Binding-site contacts:
Ligand atom O3 contacts residue TYR97 of chain 1.B at 2.2 Å (h-bond).
Ligand atom C6 contacts residue HIS30 of chain 1.B at 4.3 Å.
Ligand atom O6 contacts residue ILE104 of chain 1.A at 3.7 Å.
Ligand atom C3 contacts residue GLY93 of chain 1.B at 4.2 Å.
Ligand atom C6 contacts residue ILE104 of chain 1.A at 4.3 Å (hydrophobic).
Ligand atom O4 contacts residue GLY93 of chain 1.B at 3.1 Å (h-bond).
Ligand atom C1 contacts residue HIS30 of chain 1.B at 3.9 Å.
Ligand atom C3 contacts residue TYR97 of chain 1.B at 3.4 Å (hydrophobic).
Ligand atom C6 contacts residue ASP106 of chain 1.A at 4.2 Å.
Ligand atom O4 contacts residue ARG59 of chain 1.A at 3.8 Å.
Ligand atom O4 contacts residue TYR97 of chain 1.B at 3.5 Å (h-bond).
Ligand atom O2 contacts residue ASP106 of chain 1.A at 4.1 Å.
Ligand atom C3 contacts residue TYR92 of chain 1.B at 3.8 Å (hydrophobic).
Ligand atom O2 contacts residue TYR92 of chain 1.B at 3.3 Å (h-bond).
Ligand atom C2 contacts residue HIS30 of chain 1.B at 3.7 Å.
Ligand atom O3 contacts residue TRP118 of chain 1.A at 2.9 Å (h-bond).
Ligand atom C2 contacts residue GLY93 of chain 1.B at 3.9 Å.
Ligand atom C6 contacts residue ASP106 of chain 1.A at 4.4 Å.
Ligand atom C6 contacts residue TYR33 of chain 1.B at 3.5 Å (hydrophobic).
Ligand atom O2 contacts residue TRP118 of chain 1.A at 3.2 Å.
Ligand atom C4 contacts residue TYR97 of chain 1.B at 4.0 Å (hydrophobic).
Ligand atom C3 contacts residue TRP118 of chain 1.A at 3.7 Å (hydrophobic).
Ligand atom O3 contacts residue TYR92 of chain 1.B at 3.4 Å (h-bond).
Ligand atom O2 contacts residue HIS30 of chain 1.B at 3.1 Å (h-bond).
Ligand atom C2 contacts residue TYR92 of chain 1.B at 3.4 Å (hydrophobic).
Ligand atom O6 contacts residue TYR33 of chain 1.B at 3.3 Å (h-bond).
Ligand atom C3 contacts residue GLY93 of chain 1.B at 4.3 Å.
Ligand atom O6 contacts residue HIS30 of chain 1.B at 3.3 Å (h-bond).
Ligand atom O3 contacts residue GLY93 of chain 1.B at 3.4 Å (h-bond).
Ligand atom C3 contacts residue TYR33 of chain 1.B at 4.2 Å (hydrophobic).
Ligand atom C2 contacts residue TRP118 of chain 1.A at 4.2 Å (hydrophobic).
Ligand atom C5 contacts residue HIS30 of chain 1.B at 4.2 Å.
Ligand atom C4 contacts residue GLY93 of chain 1.B at 4.0 Å.
Ligand atom C4 contacts residue TRP118 of chain 1.A at 3.8 Å (hydrophobic).
Ligand atom C1 contacts residue GLY93 of chain 1.B at 4.3 Å.
Ligand atom C1 contacts residue TYR33 of chain 1.B at 4.2 Å (hydrophobic).
Ligand atom O6 contacts residue ASP106 of chain 1.A at 4.1 Å.
Ligand atom O4 contacts residue TRP118 of chain 1.A at 4.0 Å.
Ligand atom O6 contacts residue ASP106 of chain 1.A at 4.2 Å.
Ligand atom O5 contacts residue GLN107 of chain 1.A at 4.2 Å.

Sequence of chain 1.B:
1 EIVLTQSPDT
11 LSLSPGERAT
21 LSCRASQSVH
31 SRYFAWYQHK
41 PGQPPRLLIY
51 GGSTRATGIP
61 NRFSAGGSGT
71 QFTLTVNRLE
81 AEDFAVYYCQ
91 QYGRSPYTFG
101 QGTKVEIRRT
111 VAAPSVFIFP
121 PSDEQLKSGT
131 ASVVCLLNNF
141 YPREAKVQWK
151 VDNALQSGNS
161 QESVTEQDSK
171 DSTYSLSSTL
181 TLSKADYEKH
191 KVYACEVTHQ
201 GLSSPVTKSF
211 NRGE

This small molecule binds to this protein.
Small molecule (SMILES): CC(=O)N[C@H]1[C@H](O[C@H]2[C@H](O)[C@@H](NC(C)=O)CO[C@@H]2CO)O[C@H](CO)[C@@H](O[C@@H]2O[C@H](CO[C@H]3O[C@H](CO)[C@@H](O)[C@H](O)[C@@H]3O)[C@@H](O)[C@H](O[C@H]3O[C@H](CO)[C@@H](O)[C@H](O)[C@@H]3O)[C@@H]2O)[C@@H]1O

Sequence of chain 1.A:
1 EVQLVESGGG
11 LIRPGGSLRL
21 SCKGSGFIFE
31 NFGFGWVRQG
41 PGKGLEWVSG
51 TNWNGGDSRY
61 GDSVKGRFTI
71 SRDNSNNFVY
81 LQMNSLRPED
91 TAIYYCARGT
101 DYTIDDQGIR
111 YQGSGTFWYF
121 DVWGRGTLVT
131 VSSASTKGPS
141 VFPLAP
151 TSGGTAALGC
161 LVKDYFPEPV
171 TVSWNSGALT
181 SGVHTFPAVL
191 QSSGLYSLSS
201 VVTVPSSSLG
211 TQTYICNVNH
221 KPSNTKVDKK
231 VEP